Binding-site contacts:
Ligand atom C7 contacts residue ASN607 of chain 1.A at 3.8 Å.
Ligand atom C3 contacts residue ASN607 of chain 1.A at 3.8 Å.
Ligand atom C5 contacts residue ASN607 of chain 1.A at 3.6 Å.
Ligand atom N2 contacts residue ASN607 of chain 1.A at 3.0 Å (h-bond).
Ligand atom O5 contacts residue ASN607 of chain 1.A at 2.3 Å (h-bond).
Ligand atom C2 contacts residue ASN607 of chain 1.A at 2.5 Å.
Ligand atom C4 contacts residue ASN607 of chain 1.A at 4.2 Å.
Ligand atom O5 contacts residue THR609 of chain 1.A at 4.3 Å.
Ligand atom C1 contacts residue ASN607 of chain 1.A at 1.4 Å.
Ligand atom O6 contacts residue THR609 of chain 1.A at 3.8 Å.
Ligand atom C8 contacts residue ASN607 of chain 1.A at 4.2 Å.

Sequence of chain 1.A:
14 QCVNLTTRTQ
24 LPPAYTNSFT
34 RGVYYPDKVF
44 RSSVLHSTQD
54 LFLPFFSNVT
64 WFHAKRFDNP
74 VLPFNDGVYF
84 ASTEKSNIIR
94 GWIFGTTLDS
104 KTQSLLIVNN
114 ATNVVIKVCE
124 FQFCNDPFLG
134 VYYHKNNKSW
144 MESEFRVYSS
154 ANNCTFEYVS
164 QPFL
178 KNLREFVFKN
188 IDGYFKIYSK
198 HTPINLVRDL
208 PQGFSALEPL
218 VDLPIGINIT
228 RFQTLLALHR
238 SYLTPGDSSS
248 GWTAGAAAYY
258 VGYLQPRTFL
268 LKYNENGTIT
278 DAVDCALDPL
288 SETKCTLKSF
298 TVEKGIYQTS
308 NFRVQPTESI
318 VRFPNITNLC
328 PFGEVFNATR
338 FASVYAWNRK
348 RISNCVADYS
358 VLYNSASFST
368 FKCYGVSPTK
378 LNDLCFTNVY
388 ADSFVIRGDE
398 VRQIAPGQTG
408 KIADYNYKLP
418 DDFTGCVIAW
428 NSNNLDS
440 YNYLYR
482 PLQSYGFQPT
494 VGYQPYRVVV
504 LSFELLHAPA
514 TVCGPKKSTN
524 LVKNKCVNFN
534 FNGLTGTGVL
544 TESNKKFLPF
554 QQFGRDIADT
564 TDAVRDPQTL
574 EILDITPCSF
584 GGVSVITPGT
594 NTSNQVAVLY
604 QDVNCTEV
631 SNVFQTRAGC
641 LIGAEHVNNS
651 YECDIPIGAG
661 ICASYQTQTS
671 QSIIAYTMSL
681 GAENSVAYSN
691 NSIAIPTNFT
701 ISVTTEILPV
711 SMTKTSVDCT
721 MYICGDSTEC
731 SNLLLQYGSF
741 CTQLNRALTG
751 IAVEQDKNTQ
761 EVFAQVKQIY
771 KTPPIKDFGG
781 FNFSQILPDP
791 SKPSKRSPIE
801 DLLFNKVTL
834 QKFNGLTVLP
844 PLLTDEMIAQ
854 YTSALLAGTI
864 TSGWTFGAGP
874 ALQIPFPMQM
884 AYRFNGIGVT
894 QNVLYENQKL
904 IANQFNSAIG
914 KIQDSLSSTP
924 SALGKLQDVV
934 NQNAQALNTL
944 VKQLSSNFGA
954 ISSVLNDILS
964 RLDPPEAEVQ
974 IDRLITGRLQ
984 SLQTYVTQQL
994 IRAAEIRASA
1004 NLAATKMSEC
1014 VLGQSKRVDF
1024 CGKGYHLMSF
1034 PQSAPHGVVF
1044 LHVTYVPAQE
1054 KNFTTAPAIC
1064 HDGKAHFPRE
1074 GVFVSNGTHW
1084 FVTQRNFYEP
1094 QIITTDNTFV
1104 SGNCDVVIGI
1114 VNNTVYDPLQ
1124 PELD

The small molecule below binds the protein below.
Small molecule (SMILES): CC(=O)N[C@@H]1[C@@H](O)[C@H](O)[C@@H](CO)O[C@H]1O